Sequence of chain 3.A:
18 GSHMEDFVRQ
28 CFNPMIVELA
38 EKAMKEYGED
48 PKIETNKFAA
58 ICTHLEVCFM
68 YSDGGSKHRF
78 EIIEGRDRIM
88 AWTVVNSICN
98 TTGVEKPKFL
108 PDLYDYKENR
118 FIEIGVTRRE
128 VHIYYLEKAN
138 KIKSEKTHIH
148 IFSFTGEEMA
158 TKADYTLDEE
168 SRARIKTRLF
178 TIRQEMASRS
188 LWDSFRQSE

This protein binds this small molecule.
Small molecule (SMILES): C[C@H](C[C@@H](C[C@H](C[C@@H](C[C@@H](CCN1CCCC1=O)N1CCCC1=O)N1CCCC1=O)N1CCCC1=O)N1CCCC1=O)N1CCCC1=O

Binding-site contacts:
Ligand atom C03 contacts residue MET32 of chain 3.A at 4.3 Å (hydrophobic).
Ligand atom C25 contacts residue GLY82 of chain 3.A at 4.1 Å.
Ligand atom C32 contacts residue PHE66 of chain 3.A at 4.2 Å (hydrophobic).
Ligand atom C25 contacts residue PHE66 of chain 3.A at 4.3 Å (hydrophobic).
Ligand atom O02 contacts residue ILE79 of chain 3.A at 4.1 Å.
Ligand atom C25 contacts residue ILE79 of chain 3.A at 4.3 Å (hydrophobic).
Ligand atom N03 contacts residue PHE66 of chain 3.A at 4.5 Å.
Ligand atom C22 contacts residue GLY82 of chain 3.A at 4.5 Å.
Ligand atom C22 contacts residue PHE66 of chain 3.A at 3.7 Å (hydrophobic).
Ligand atom C04 contacts residue MET32 of chain 3.A at 3.6 Å (hydrophobic).
Ligand atom C31 contacts residue PHE66 of chain 3.A at 4.0 Å (hydrophobic).
Ligand atom C24 contacts residue GLU81 of chain 3.A at 4.3 Å.
Ligand atom C30 contacts residue PHE66 of chain 3.A at 4.2 Å (hydrophobic).
Ligand atom O04 contacts residue PHE66 of chain 3.A at 4.3 Å.
Ligand atom C33 contacts residue PHE66 of chain 3.A at 4.4 Å (hydrophobic).
Ligand atom C33 contacts residue ASP70 of chain 3.A at 4.5 Å.
Ligand atom O04 contacts residue MET32 of chain 3.A at 3.9 Å.
Ligand atom C24 contacts residue PHE66 of chain 3.A at 4.3 Å (hydrophobic).
Ligand atom C23 contacts residue ILE79 of chain 3.A at 4.1 Å (hydrophobic).
Ligand atom C32 contacts residue ASP70 of chain 3.A at 3.8 Å.
Ligand atom C02 contacts residue MET32 of chain 3.A at 3.6 Å (hydrophobic).
Ligand atom O03 contacts residue ILE79 of chain 3.A at 4.5 Å.
Ligand atom C22 contacts residue LEU36 of chain 3.A at 4.2 Å (hydrophobic).
Ligand atom C06 contacts residue MET32 of chain 3.A at 3.5 Å (hydrophobic).
Ligand atom C01 contacts residue MET32 of chain 3.A at 4.5 Å (hydrophobic).
Ligand atom C24 contacts residue ILE79 of chain 3.A at 3.6 Å (hydrophobic).
Ligand atom C05 contacts residue MET32 of chain 3.A at 4.2 Å (hydrophobic).
Ligand atom C25 contacts residue GLU81 of chain 3.A at 3.9 Å.